Sequence of chain 1.A:
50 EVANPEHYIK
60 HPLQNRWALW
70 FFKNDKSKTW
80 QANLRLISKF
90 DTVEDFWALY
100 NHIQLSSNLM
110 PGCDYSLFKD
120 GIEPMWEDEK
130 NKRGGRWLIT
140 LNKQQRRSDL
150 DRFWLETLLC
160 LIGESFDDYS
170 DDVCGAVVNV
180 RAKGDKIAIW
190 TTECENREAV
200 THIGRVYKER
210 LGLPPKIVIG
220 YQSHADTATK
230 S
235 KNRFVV

Binding-site contacts:
Ligand atom N2 contacts residue TRP79 of chain 1.A at 3.8 Å.
Ligand atom C19 contacts residue ASP113 of chain 1.A at 3.1 Å.
Ligand atom N1 contacts residue TRP125 of chain 1.A at 3.8 Å.
Ligand atom N3 contacts residue MET124 of chain 1.A at 3.6 Å.
Ligand atom C8 contacts residue TRP125 of chain 1.A at 3.5 Å (hydrophobic).
Ligand atom C6 contacts residue GLU126 of chain 1.A at 3.6 Å.
Ligand atom N3 contacts residue GLU126 of chain 1.A at 2.8 Å (salt-bridge).
Ligand atom C1 contacts residue TRP189 of chain 1.A at 3.7 Å (hydrophobic).
Ligand atom C17 contacts residue LEU83 of chain 1.A at 3.7 Å (hydrophobic).
Ligand atom C17 contacts residue PRO123 of chain 1.A at 3.6 Å (hydrophobic).
Ligand atom C6 contacts residue TRP125 of chain 1.A at 3.4 Å (hydrophobic).
Ligand atom O2 contacts residue LYS185 of chain 1.A at 3.1 Å (salt-bridge).
Ligand atom C3 contacts residue TRP125 of chain 1.A at 3.5 Å (hydrophobic).
Ligand atom C18 contacts residue LEU83 of chain 1.A at 3.7 Å (hydrophobic).
Ligand atom N2 contacts residue TRP125 of chain 1.A at 3.6 Å.
Ligand atom C2 contacts residue TRP79 of chain 1.A at 3.7 Å (hydrophobic).
Ligand atom C4 contacts residue TRP125 of chain 1.A at 3.6 Å (hydrophobic).
Ligand atom O5 contacts residue TRP79 of chain 1.A at 3.6 Å.
Ligand atom CL1 contacts residue PHE71 of chain 1.A at 3.7 Å.
Ligand atom C2 contacts residue TRP125 of chain 1.A at 3.5 Å (hydrophobic).
Ligand atom O1 contacts residue MET124 of chain 1.A at 3.1 Å.
Ligand atom O1 contacts residue TRP125 of chain 1.A at 2.8 Å (h-bond).
Ligand atom C16 contacts residue PRO123 of chain 1.A at 3.3 Å (hydrophobic).
Ligand atom N1 contacts residue TRP79 of chain 1.A at 3.8 Å.
Ligand atom C6 contacts residue MET124 of chain 1.A at 3.6 Å (hydrophobic).
Ligand atom C5 contacts residue TRP79 of chain 1.A at 3.8 Å (hydrophobic).
Ligand atom CL1 contacts residue SER115 of chain 1.A at 3.3 Å.
Ligand atom C20 contacts residue ASP113 of chain 1.A at 3.6 Å.
Ligand atom C14 contacts residue GLU126 of chain 1.A at 3.0 Å.
Ligand atom C3 contacts residue TRP79 of chain 1.A at 3.7 Å (hydrophobic).
Ligand atom C13 contacts residue TRP125 of chain 1.A at 3.6 Å (hydrophobic).
Ligand atom N5 contacts residue GLU126 of chain 1.A at 2.5 Å (salt-bridge).
Ligand atom CL1 contacts residue LEU83 of chain 1.A at 3.7 Å.
Ligand atom O4 contacts residue ARG180 of chain 1.A at 3.5 Å (salt-bridge).
Ligand atom O1 contacts residue GLU126 of chain 1.A at 3.6 Å.
Ligand atom N3 contacts residue TRP125 of chain 1.A at 3.8 Å.
Ligand atom C5 contacts residue GLU126 of chain 1.A at 3.2 Å.
Ligand atom C6 contacts residue TRP79 of chain 1.A at 3.7 Å (hydrophobic).
Ligand atom CL1 contacts residue ASP113 of chain 1.A at 3.7 Å.
Ligand atom C15 contacts residue TRP79 of chain 1.A at 3.7 Å (hydrophobic).

A protein and the small-molecule ligand that binds it are described below.
Small molecule (SMILES): CNc1nc2nc(-c3ccc(P(=O)(O)O)cc3)n(CCOc3ccc(Cl)cc3)c2c(=O)[nH]1